The protein below binds the small molecule below.
Small molecule (SMILES): O=C(CCCC[C@@H]1SC[C@@H]2NC(=O)N[C@@H]21)NCC[N+]1(Cc2ccccn2)Cc2cccc[n+]2[Fe]1

Binding-site contacts:
Ligand atom C15 contacts residue ALA121 of chain 1.A at 3.1 Å (hydrophobic).
Ligand atom C20 contacts residue TRP120 of chain 3.A at 3.2 Å (hydrophobic).
Ligand atom FE1 contacts residue GLU112 of chain 1.A at 2.2 Å.
Ligand atom C9 contacts residue SER27 of chain 1.A at 3.7 Å.
Ligand atom C2 contacts residue TRP79 of chain 1.A at 3.6 Å (hydrophobic).
Ligand atom C6 contacts residue TRP120 of chain 3.A at 3.7 Å (hydrophobic).
Ligand atom N6 contacts residue SER88 of chain 1.A at 2.9 Å (h-bond).
Ligand atom N2 contacts residue VAL47 of chain 1.A at 3.6 Å.
Ligand atom C9 contacts residue ASP128 of chain 1.A at 3.7 Å.
Ligand atom C24 contacts residue SER88 of chain 1.A at 3.7 Å.
Ligand atom C24 contacts residue GLU112 of chain 1.A at 3.4 Å.
Ligand atom S1 contacts residue THR90 of chain 1.A at 3.4 Å (h-bond).
Ligand atom C19 contacts residue ALA121 of chain 3.A at 3.5 Å (hydrophobic).
Ligand atom C2 contacts residue ASN49 of chain 1.A at 3.6 Å.
Ligand atom C5 contacts residue SER45 of chain 1.A at 3.4 Å.
Ligand atom C14 contacts residue ALA121 of chain 1.A at 3.6 Å (hydrophobic).
Ligand atom C1 contacts residue ASN49 of chain 1.A at 3.7 Å.
Ligand atom O2 contacts residue TYR43 of chain 1.A at 2.7 Å (h-bond).
Ligand atom N4 contacts residue GLU112 of chain 1.A at 3.0 Å (salt-bridge).
Ligand atom N2 contacts residue SER45 of chain 1.A at 3.0 Å (h-bond).
Ligand atom C12 contacts residue GLU112 of chain 1.A at 3.2 Å.
Ligand atom S1 contacts residue TRP79 of chain 1.A at 3.6 Å.
Ligand atom O1 contacts residue GLY48 of chain 1.A at 3.6 Å.
Ligand atom C21 contacts residue TRP120 of chain 3.A at 3.6 Å (hydrophobic).
Ligand atom C9 contacts residue TYR43 of chain 1.A at 3.5 Å (hydrophobic).
Ligand atom O1 contacts residue ASN49 of chain 1.A at 2.8 Å (h-bond).
Ligand atom C7 contacts residue TRP108 of chain 1.A at 3.4 Å (hydrophobic).
Ligand atom C19 contacts residue TRP120 of chain 3.A at 3.6 Å (hydrophobic).
Ligand atom C9 contacts residue LEU25 of chain 1.A at 3.6 Å (hydrophobic).
Ligand atom O2 contacts residue ASN23 of chain 1.A at 3.0 Å (h-bond).
Ligand atom C14 contacts residue SER122 of chain 1.A at 3.4 Å.
Ligand atom C11 contacts residue GLU112 of chain 1.A at 2.8 Å.
Ligand atom C5 contacts residue VAL47 of chain 1.A at 3.7 Å (hydrophobic).
Ligand atom C13 contacts residue SER122 of chain 1.A at 3.8 Å.
Ligand atom C13 contacts residue LEU124 of chain 1.A at 3.6 Å (hydrophobic).
Ligand atom N1 contacts residue ASP128 of chain 1.A at 2.8 Å (salt-bridge).
Ligand atom N3 contacts residue GLU112 of chain 1.A at 3.2 Å (salt-bridge).
Ligand atom O2 contacts residue SER27 of chain 1.A at 2.7 Å (h-bond).
Ligand atom C10 contacts residue VAL47 of chain 1.A at 3.7 Å (hydrophobic).
Ligand atom C10 contacts residue TRP120 of chain 3.A at 3.7 Å (hydrophobic).

Sequence of chain 3.A:
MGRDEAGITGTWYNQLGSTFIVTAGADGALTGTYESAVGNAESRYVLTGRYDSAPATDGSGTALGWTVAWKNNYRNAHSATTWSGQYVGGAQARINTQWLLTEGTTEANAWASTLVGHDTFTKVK

Sequence of chain 1.A:
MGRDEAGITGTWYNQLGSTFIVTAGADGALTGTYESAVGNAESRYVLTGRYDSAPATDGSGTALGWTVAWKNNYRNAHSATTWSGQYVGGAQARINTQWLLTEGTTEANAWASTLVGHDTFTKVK